A protein and the small-molecule ligand that binds it are described below.
Small molecule (SMILES): CC(=O)N[C@H]1[C@H](O[C@H]2[C@H](O)[C@@H](NC(C)=O)CO[C@@H]2CO)O[C@H](CO)[C@@H](O)[C@@H]1O

Binding-site contacts:
Ligand atom C5 contacts residue ASP283 of chain 1.A at 4.1 Å.
Ligand atom C8 contacts residue GLY281 of chain 1.A at 3.9 Å.
Ligand atom C5 contacts residue ASN3 of chain 1.A at 3.7 Å.
Ligand atom O7 contacts residue ASN3 of chain 1.A at 3.9 Å.
Ligand atom N2 contacts residue GLY281 of chain 1.A at 4.0 Å.
Ligand atom O5 contacts residue SER282 of chain 1.A at 3.6 Å.
Ligand atom C4 contacts residue ASN3 of chain 1.A at 4.2 Å.
Ligand atom N2 contacts residue ASN3 of chain 1.A at 2.9 Å (h-bond).
Ligand atom O5 contacts residue ASP283 of chain 1.A at 3.0 Å (salt-bridge).
Ligand atom O6 contacts residue SER282 of chain 1.A at 3.5 Å.
Ligand atom C7 contacts residue ASN3 of chain 1.A at 3.5 Å.
Ligand atom C6 contacts residue ASP283 of chain 1.A at 3.9 Å.
Ligand atom C8 contacts residue ASN3 of chain 1.A at 4.4 Å.
Ligand atom O5 contacts residue GLY281 of chain 1.A at 4.1 Å.
Ligand atom C7 contacts residue GLY281 of chain 1.A at 3.7 Å.
Ligand atom C1 contacts residue SER282 of chain 1.A at 4.2 Å.
Ligand atom C1 contacts residue ASP283 of chain 1.A at 3.9 Å.
Ligand atom C2 contacts residue GLY281 of chain 1.A at 3.6 Å.
Ligand atom O7 contacts residue MET2 of chain 1.A at 4.2 Å.
Ligand atom C2 contacts residue ASN3 of chain 1.A at 2.4 Å.
Ligand atom O6 contacts residue ASP283 of chain 1.A at 3.1 Å (salt-bridge).
Ligand atom C1 contacts residue ASN3 of chain 1.A at 1.4 Å.
Ligand atom O7 contacts residue GLY281 of chain 1.A at 4.0 Å.
Ligand atom C1 contacts residue GLY281 of chain 1.A at 3.6 Å.
Ligand atom C2 contacts residue SER282 of chain 1.A at 4.4 Å.
Ligand atom O5 contacts residue ASN3 of chain 1.A at 2.4 Å (h-bond).
Ligand atom C3 contacts residue ASN3 of chain 1.A at 3.8 Å.

Sequence of chain 1.A:
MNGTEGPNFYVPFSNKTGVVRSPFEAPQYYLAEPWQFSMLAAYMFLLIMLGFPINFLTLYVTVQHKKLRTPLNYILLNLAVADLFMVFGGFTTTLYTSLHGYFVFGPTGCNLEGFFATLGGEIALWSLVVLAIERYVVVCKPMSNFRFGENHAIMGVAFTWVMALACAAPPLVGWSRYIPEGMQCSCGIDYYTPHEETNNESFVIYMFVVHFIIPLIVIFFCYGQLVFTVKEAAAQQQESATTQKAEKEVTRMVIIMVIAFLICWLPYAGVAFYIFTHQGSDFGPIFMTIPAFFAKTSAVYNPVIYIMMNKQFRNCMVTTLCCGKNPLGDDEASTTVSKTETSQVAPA